Sequence of chain 1.B:
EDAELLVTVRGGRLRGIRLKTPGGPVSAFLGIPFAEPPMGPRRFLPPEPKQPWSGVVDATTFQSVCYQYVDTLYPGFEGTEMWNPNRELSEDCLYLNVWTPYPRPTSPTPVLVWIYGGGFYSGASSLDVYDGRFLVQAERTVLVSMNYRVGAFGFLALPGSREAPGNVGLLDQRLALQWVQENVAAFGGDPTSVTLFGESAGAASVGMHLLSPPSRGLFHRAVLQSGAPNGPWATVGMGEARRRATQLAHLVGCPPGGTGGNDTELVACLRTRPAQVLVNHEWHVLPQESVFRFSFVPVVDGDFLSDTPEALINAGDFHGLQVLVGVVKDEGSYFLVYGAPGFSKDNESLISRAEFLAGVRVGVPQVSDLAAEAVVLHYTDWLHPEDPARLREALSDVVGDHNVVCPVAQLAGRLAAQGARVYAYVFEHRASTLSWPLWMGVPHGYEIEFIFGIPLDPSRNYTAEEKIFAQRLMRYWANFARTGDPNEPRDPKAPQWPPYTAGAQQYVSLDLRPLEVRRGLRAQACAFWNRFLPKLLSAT

Binding-site contacts:
Ligand atom C5 contacts residue PHE345 of chain 1.B at 4.4 Å (hydrophobic).
Ligand atom O4 contacts residue GLY344 of chain 1.B at 4.3 Å.
Ligand atom C1 contacts residue ASN349 of chain 1.B at 1.5 Å.
Ligand atom C5 contacts residue SER346 of chain 1.B at 4.2 Å.
Ligand atom O5 contacts residue ASN349 of chain 1.B at 2.6 Å (h-bond).
Ligand atom O7 contacts residue ASN349 of chain 1.B at 3.9 Å.
Ligand atom C8 contacts residue ASN349 of chain 1.B at 3.2 Å.
Ligand atom C7 contacts residue ASN349 of chain 1.B at 3.0 Å.
Ligand atom C3 contacts residue ASN349 of chain 1.B at 3.7 Å.
Ligand atom O7 contacts residue PRO343 of chain 1.B at 4.0 Å.
Ligand atom O5 contacts residue SER346 of chain 1.B at 3.9 Å.
Ligand atom C1 contacts residue SER346 of chain 1.B at 4.1 Å.
Ligand atom C8 contacts residue PRO343 of chain 1.B at 4.2 Å (hydrophobic).
Ligand atom C8 contacts residue GLY344 of chain 1.B at 4.1 Å.
Ligand atom C2 contacts residue ASN349 of chain 1.B at 2.4 Å.
Ligand atom C3 contacts residue GLY344 of chain 1.B at 4.2 Å.
Ligand atom C6 contacts residue PHE345 of chain 1.B at 4.5 Å (hydrophobic).
Ligand atom C4 contacts residue ASN349 of chain 1.B at 4.3 Å.
Ligand atom C7 contacts residue GLY344 of chain 1.B at 4.2 Å.
Ligand atom C5 contacts residue GLY344 of chain 1.B at 4.5 Å.
Ligand atom C1 contacts residue GLY344 of chain 1.B at 4.0 Å.
Ligand atom O7 contacts residue GLY344 of chain 1.B at 4.2 Å.
Ligand atom C7 contacts residue PRO343 of chain 1.B at 4.5 Å (hydrophobic).
Ligand atom O6 contacts residue SER346 of chain 1.B at 3.2 Å.
Ligand atom N2 contacts residue ASN349 of chain 1.B at 2.6 Å (h-bond).
Ligand atom C5 contacts residue ASN349 of chain 1.B at 3.8 Å.
Ligand atom C6 contacts residue SER346 of chain 1.B at 4.0 Å.

A small-molecule ligand and the protein it binds are described below.
Small molecule (SMILES): CC(=O)N[C@H]1[C@H](O[C@H]2[C@H](O)[C@@H](NC(C)=O)CO[C@@H]2CO[C@@H]2O[C@@H](C)[C@@H](O)[C@@H](O)[C@@H]2O)O[C@H](CO)[C@@H](O)[C@@H]1O